This protein binds this small molecule.
Small molecule (SMILES): Cn1c(N)nc2c3cccnc3ccc21

Binding-site contacts:
Ligand atom C9A contacts residue LEU229 of chain 1.A at 3.6 Å (hydrophobic).
Ligand atom C8A contacts residue LEU229 of chain 1.A at 4.0 Å (hydrophobic).
Ligand atom N6A contacts residue PHE283 of chain 1.A at 4.1 Å.
Ligand atom C8A contacts residue VAL232 of chain 1.A at 4.2 Å (hydrophobic).
Ligand atom N1A contacts residue PHE283 of chain 1.A at 3.8 Å.
Ligand atom N10 contacts residue LEU189 of chain 1.A at 3.8 Å.
Ligand atom C contacts residue PHE250 of chain 1.A at 3.6 Å (hydrophobic).
Ligand atom C10 contacts residue PHE283 of chain 1.A at 3.6 Å (hydrophobic).
Ligand atom C5A contacts residue GLN280 of chain 1.A at 3.2 Å.
Ligand atom C7A contacts residue SER231 of chain 1.A at 4.1 Å.
Ligand atom C contacts residue MET267 of chain 1.A at 3.1 Å (hydrophobic).
Ligand atom C5A contacts residue PHE283 of chain 1.A at 3.8 Å (hydrophobic).
Ligand atom N6A contacts residue ILE246 of chain 1.A at 3.5 Å.
Ligand atom C6A contacts residue ILE246 of chain 1.A at 4.2 Å (hydrophobic).
Ligand atom C2A contacts residue LEU189 of chain 1.A at 4.2 Å (hydrophobic).
Ligand atom C4A contacts residue GLN280 of chain 1.A at 3.8 Å.
Ligand atom C8A contacts residue TYR78 of chain 1.A at 4.0 Å (hydrophobic).
Ligand atom C7A contacts residue ILE246 of chain 1.A at 3.5 Å (hydrophobic).
Ligand atom N6A contacts residue VAL232 of chain 1.A at 3.7 Å.
Ligand atom C5A contacts residue ILE246 of chain 1.A at 4.3 Å (hydrophobic).
Ligand atom C3A contacts residue PHE283 of chain 1.A at 3.5 Å (hydrophobic).
Ligand atom C3A contacts residue PHE250 of chain 1.A at 3.6 Å (hydrophobic).
Ligand atom C1A contacts residue PHE250 of chain 1.A at 4.1 Å (hydrophobic).
Ligand atom C6A contacts residue PHE283 of chain 1.A at 3.7 Å (hydrophobic).
Ligand atom C2A contacts residue PHE283 of chain 1.A at 3.9 Å (hydrophobic).
Ligand atom N3A contacts residue PHE283 of chain 1.A at 3.7 Å.
Ligand atom N10 contacts residue PHE250 of chain 1.A at 4.4 Å.
Ligand atom C8A contacts residue ILE246 of chain 1.A at 4.0 Å (hydrophobic).
Ligand atom C7A contacts residue VAL232 of chain 1.A at 3.4 Å (hydrophobic).
Ligand atom C4A contacts residue PHE283 of chain 1.A at 3.8 Å (hydrophobic).
Ligand atom N1A contacts residue LEU189 of chain 1.A at 4.4 Å.
Ligand atom C1A contacts residue PHE283 of chain 1.A at 3.5 Å (hydrophobic).
Ligand atom N1A contacts residue PHE250 of chain 1.A at 4.2 Å.
Ligand atom N3A contacts residue PHE250 of chain 1.A at 3.4 Å.
Ligand atom N3A contacts residue MET267 of chain 1.A at 4.4 Å.
Ligand atom C6A contacts residue GLN280 of chain 1.A at 4.3 Å.
Ligand atom C9A contacts residue PHE283 of chain 1.A at 4.0 Å (hydrophobic).
Ligand atom C2A contacts residue PHE250 of chain 1.A at 3.8 Å (hydrophobic).
Ligand atom C4A contacts residue PHE250 of chain 1.A at 3.9 Å (hydrophobic).
Ligand atom C contacts residue PHE283 of chain 1.A at 4.2 Å (hydrophobic).

Sequence of chain 1.A:
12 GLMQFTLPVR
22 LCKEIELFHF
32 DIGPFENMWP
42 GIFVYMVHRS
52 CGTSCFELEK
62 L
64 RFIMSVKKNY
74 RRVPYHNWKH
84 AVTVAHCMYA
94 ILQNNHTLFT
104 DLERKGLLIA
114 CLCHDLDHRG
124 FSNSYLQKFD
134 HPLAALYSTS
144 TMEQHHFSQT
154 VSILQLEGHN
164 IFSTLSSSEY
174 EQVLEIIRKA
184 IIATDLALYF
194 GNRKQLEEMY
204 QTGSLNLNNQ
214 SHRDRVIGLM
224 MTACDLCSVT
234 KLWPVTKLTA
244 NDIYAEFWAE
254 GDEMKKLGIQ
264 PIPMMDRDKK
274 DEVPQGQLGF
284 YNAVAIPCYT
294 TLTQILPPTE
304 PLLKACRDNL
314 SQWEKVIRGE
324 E